Sequence of chain 1.F:
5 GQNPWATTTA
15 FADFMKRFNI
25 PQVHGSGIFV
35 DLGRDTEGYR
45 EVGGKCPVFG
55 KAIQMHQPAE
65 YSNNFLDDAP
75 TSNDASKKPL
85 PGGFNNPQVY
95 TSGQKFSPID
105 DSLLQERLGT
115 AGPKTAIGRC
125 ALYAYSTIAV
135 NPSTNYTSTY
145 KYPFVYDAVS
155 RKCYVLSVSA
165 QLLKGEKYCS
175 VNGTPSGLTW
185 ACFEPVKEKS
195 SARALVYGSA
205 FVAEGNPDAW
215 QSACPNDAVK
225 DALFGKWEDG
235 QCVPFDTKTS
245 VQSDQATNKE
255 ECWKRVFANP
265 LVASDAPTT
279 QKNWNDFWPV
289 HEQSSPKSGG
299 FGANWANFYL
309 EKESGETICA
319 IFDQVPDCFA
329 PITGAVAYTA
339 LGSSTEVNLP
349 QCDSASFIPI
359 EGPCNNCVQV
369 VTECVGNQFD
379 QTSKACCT

Binding-site contacts:
Ligand atom C1 contacts residue ASN139 of chain 1.F at 1.7 Å.
Ligand atom C2 contacts residue ASN139 of chain 1.F at 3.0 Å.
Ligand atom O7 contacts residue SER137 of chain 1.F at 4.2 Å.
Ligand atom C7 contacts residue ASN139 of chain 1.F at 4.0 Å.
Ligand atom O5 contacts residue ASN139 of chain 1.F at 2.7 Å (h-bond).
Ligand atom O7 contacts residue ASN139 of chain 1.F at 3.7 Å.
Ligand atom N2 contacts residue ASN139 of chain 1.F at 3.2 Å (h-bond).
Ligand atom C3 contacts residue ASN139 of chain 1.F at 3.8 Å.
Ligand atom C4 contacts residue ASN139 of chain 1.F at 4.2 Å.
Ligand atom O7 contacts residue THR138 of chain 1.F at 3.7 Å.
Ligand atom C5 contacts residue ASN139 of chain 1.F at 3.4 Å.

A small-molecule ligand and the protein it binds are described below.
Small molecule (SMILES): CC(=O)N[C@@H]1[C@@H](O)[C@H](O)[C@@H](CO)O[C@H]1O